This small molecule binds to this protein.
Small molecule (SMILES): O=C(COP(=O)(O)O)NO

Sequence of chain 1.B:
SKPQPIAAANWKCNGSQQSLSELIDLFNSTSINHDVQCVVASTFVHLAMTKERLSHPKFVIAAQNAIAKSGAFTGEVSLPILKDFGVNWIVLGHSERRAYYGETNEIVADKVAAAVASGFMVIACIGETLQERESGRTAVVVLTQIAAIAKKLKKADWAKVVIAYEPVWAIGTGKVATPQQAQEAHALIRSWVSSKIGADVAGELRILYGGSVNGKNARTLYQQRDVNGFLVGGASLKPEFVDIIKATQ

Binding-site contacts:
Ligand atom O2P contacts residue GLY235 of chain 1.B at 3.9 Å.
Ligand atom O1 contacts residue LYS13 of chain 1.B at 3.7 Å.
Ligand atom O1 contacts residue ILE172 of chain 1.B at 3.8 Å.
Ligand atom O4P contacts residue GLY173 of chain 1.B at 3.0 Å (h-bond).
Ligand atom O1P contacts residue VAL233 of chain 1.B at 4.2 Å.
Ligand atom O2 contacts residue ASN11 of chain 1.B at 3.5 Å (h-bond).
Ligand atom P contacts residue GLY234 of chain 1.B at 3.5 Å.
Ligand atom O2P contacts residue VAL214 of chain 1.B at 3.9 Å.
Ligand atom O4P contacts residue GLY212 of chain 1.B at 3.8 Å.
Ligand atom C2 contacts residue GLU167 of chain 1.B at 3.8 Å.
Ligand atom O3P contacts residue GLY173 of chain 1.B at 4.2 Å.
Ligand atom O1P contacts residue LYS13 of chain 1.B at 3.6 Å (salt-bridge).
Ligand atom O3P contacts residue GLY234 of chain 1.B at 3.6 Å.
Ligand atom N2 contacts residue GLU167 of chain 1.B at 2.4 Å (salt-bridge).
Ligand atom P contacts residue SER213 of chain 1.B at 3.8 Å.
Ligand atom O2 contacts residue GLU167 of chain 1.B at 2.9 Å (salt-bridge).
Ligand atom C2 contacts residue LEU232 of chain 1.B at 3.5 Å (hydrophobic).
Ligand atom O3P contacts residue GLY235 of chain 1.B at 3.0 Å (h-bond).
Ligand atom O4P contacts residue SER213 of chain 1.B at 2.9 Å (h-bond).
Ligand atom O4P contacts residue ALA171 of chain 1.B at 4.1 Å.
Ligand atom O2P contacts residue GLY234 of chain 1.B at 3.1 Å (h-bond).
Ligand atom O2 contacts residue LEU232 of chain 1.B at 3.1 Å.
Ligand atom O2 contacts residue HIS95 of chain 1.B at 3.4 Å.
Ligand atom P contacts residue GLY235 of chain 1.B at 3.9 Å.
Ligand atom O4P contacts residue ILE172 of chain 1.B at 3.8 Å.
Ligand atom O1 contacts residue HIS95 of chain 1.B at 2.7 Å (h-bond).
Ligand atom O2P contacts residue SER213 of chain 1.B at 3.4 Å (h-bond).
Ligand atom O1 contacts residue GLU167 of chain 1.B at 3.9 Å.
Ligand atom O3P contacts residue LYS13 of chain 1.B at 3.6 Å.
Ligand atom N2 contacts residue LEU232 of chain 1.B at 3.3 Å.
Ligand atom P contacts residue LYS13 of chain 1.B at 4.2 Å.
Ligand atom C1 contacts residue LEU232 of chain 1.B at 4.1 Å (hydrophobic).
Ligand atom C1 contacts residue GLU167 of chain 1.B at 3.2 Å.
Ligand atom C2 contacts residue VAL233 of chain 1.B at 3.9 Å (hydrophobic).
Ligand atom C1 contacts residue HIS95 of chain 1.B at 3.7 Å.
Ligand atom P contacts residue GLY173 of chain 1.B at 4.1 Å.
Ligand atom O2P contacts residue VAL233 of chain 1.B at 4.1 Å.
Ligand atom N2 contacts residue HIS95 of chain 1.B at 4.0 Å.
Ligand atom C2 contacts residue GLY234 of chain 1.B at 3.2 Å.
Ligand atom O1P contacts residue GLY234 of chain 1.B at 3.2 Å (h-bond).